Sequence of chain 1.A:
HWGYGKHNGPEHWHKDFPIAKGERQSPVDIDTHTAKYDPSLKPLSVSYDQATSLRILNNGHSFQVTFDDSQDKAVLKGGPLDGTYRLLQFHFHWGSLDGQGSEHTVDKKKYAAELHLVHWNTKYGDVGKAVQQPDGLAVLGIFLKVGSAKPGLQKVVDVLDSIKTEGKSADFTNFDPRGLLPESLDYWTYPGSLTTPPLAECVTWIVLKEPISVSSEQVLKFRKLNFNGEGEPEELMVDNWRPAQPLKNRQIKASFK

The small molecule below binds the protein below.
Small molecule (SMILES): C[C@@]12CCC[C@H]1[C@@H]1CC=C3C[C@@H](OS(N)(=O)=O)CC[C@]3(C)[C@H]1CC2

Binding-site contacts:
Ligand atom N19 contacts residue ZN1 of chain 1.B at 2.0 Å.
Ligand atom C3 contacts residue GLN92 of chain 1.A at 4.2 Å.
Ligand atom C4 contacts residue LEU197 of chain 1.A at 4.1 Å (hydrophobic).
Ligand atom C17 contacts residue VAL134 of chain 1.A at 3.9 Å (hydrophobic).
Ligand atom C8 contacts residue LEU140 of chain 1.A at 4.1 Å (hydrophobic).
Ligand atom C2 contacts residue THR199 of chain 1.A at 3.9 Å.
Ligand atom N19 contacts residue GLU106 of chain 1.A at 4.0 Å.
Ligand atom O25 contacts residue ZN1 of chain 1.B at 3.5 Å.
Ligand atom C18 contacts residue GLY131 of chain 1.A at 3.9 Å.
Ligand atom C12 contacts residue VAL134 of chain 1.A at 4.2 Å (hydrophobic).
Ligand atom C3 contacts residue VAL121 of chain 1.A at 4.2 Å (hydrophobic).
Ligand atom O21 contacts residue THR198 of chain 1.A at 2.9 Å (h-bond).
Ligand atom S22 contacts residue THR198 of chain 1.A at 3.8 Å.
Ligand atom C3 contacts residue LEU197 of chain 1.A at 4.2 Å (hydrophobic).
Ligand atom S22 contacts residue ZN1 of chain 1.B at 3.1 Å.
Ligand atom O21 contacts residue ZN1 of chain 1.B at 4.3 Å.
Ligand atom O20 contacts residue ZN1 of chain 1.B at 3.3 Å.
Ligand atom S22 contacts residue HIS119 of chain 1.A at 4.2 Å.
Ligand atom N19 contacts residue HIS119 of chain 1.A at 3.3 Å (h-bond).
Ligand atom O20 contacts residue VAL142 of chain 1.A at 4.0 Å.
Ligand atom C6 contacts residue LEU197 of chain 1.A at 3.9 Å (hydrophobic).
Ligand atom S22 contacts residue HIS94 of chain 1.A at 3.7 Å.
Ligand atom O21 contacts residue LEU197 of chain 1.A at 3.2 Å.
Ligand atom C1 contacts residue THR199 of chain 1.A at 3.0 Å.
Ligand atom N19 contacts residue HIS96 of chain 1.A at 3.4 Å (h-bond).
Ligand atom O25 contacts residue HIS94 of chain 1.A at 3.4 Å.
Ligand atom C10 contacts residue THR199 of chain 1.A at 3.2 Å.
Ligand atom C17 contacts residue VAL130 of chain 1.A at 3.9 Å (hydrophobic).
Ligand atom C18 contacts residue VAL134 of chain 1.A at 4.2 Å (hydrophobic).
Ligand atom C2 contacts residue LEU197 of chain 1.A at 4.2 Å (hydrophobic).
Ligand atom N19 contacts residue THR198 of chain 1.A at 2.7 Å (h-bond).
Ligand atom O20 contacts residue VAL121 of chain 1.A at 3.5 Å.
Ligand atom O20 contacts residue HIS94 of chain 1.A at 3.2 Å.
Ligand atom O20 contacts residue HIS119 of chain 1.A at 3.9 Å.
Ligand atom C contacts residue GLN92 of chain 1.A at 3.8 Å.
Ligand atom C8 contacts residue VAL134 of chain 1.A at 3.9 Å (hydrophobic).
Ligand atom C6 contacts residue LEU140 of chain 1.A at 4.0 Å (hydrophobic).
Ligand atom C7 contacts residue LEU197 of chain 1.A at 4.2 Å (hydrophobic).
Ligand atom C6 contacts residue VAL121 of chain 1.A at 4.1 Å (hydrophobic).
Ligand atom N19 contacts residue HIS94 of chain 1.A at 3.3 Å (h-bond).